Sequence of chain 1.B:
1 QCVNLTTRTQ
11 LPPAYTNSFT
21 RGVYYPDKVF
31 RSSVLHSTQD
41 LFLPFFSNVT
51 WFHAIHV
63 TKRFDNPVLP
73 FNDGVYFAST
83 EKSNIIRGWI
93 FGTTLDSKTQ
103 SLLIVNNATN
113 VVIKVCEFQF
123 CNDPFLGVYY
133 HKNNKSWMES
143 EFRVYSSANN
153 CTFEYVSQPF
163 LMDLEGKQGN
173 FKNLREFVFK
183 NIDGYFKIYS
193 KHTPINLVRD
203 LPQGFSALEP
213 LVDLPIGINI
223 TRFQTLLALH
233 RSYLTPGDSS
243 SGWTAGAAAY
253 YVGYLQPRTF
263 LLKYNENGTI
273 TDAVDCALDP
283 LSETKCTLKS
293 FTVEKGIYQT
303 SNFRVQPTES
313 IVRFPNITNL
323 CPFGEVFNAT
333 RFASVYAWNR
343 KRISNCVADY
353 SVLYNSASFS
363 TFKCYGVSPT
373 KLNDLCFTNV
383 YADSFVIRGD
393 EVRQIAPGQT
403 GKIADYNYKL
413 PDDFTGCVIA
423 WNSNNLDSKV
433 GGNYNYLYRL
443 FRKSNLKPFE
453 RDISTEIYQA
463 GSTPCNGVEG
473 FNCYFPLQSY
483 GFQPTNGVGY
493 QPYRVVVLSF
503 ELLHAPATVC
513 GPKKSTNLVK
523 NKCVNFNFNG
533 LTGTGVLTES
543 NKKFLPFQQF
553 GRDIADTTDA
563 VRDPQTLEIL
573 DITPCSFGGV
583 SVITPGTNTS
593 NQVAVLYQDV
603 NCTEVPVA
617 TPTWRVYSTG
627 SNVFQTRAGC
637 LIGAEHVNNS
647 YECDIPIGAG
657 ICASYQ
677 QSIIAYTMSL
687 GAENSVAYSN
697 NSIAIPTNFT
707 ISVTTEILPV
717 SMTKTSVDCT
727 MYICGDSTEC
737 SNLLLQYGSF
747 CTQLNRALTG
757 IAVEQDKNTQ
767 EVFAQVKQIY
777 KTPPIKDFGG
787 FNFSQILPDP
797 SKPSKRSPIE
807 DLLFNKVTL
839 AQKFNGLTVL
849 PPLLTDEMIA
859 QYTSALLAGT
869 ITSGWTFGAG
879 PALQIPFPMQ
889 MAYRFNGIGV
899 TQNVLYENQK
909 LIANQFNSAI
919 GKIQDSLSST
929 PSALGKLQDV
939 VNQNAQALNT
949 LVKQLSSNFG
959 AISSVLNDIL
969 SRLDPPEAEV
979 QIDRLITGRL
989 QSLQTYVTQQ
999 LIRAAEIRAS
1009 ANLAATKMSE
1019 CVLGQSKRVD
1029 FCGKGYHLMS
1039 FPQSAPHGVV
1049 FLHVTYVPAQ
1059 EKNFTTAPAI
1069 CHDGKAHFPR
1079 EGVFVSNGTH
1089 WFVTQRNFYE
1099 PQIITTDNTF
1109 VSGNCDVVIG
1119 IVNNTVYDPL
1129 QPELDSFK

Binding-site contacts:
Ligand atom C3 contacts residue ASN590 of chain 1.B at 3.8 Å.
Ligand atom C4 contacts residue ASN590 of chain 1.B at 4.2 Å.
Ligand atom O5 contacts residue ASN590 of chain 1.B at 2.4 Å (h-bond).
Ligand atom C8 contacts residue ASN590 of chain 1.B at 4.5 Å.
Ligand atom O7 contacts residue ASN590 of chain 1.B at 3.5 Å (h-bond).
Ligand atom C7 contacts residue ASN590 of chain 1.B at 3.4 Å.
Ligand atom C5 contacts residue ASN590 of chain 1.B at 3.7 Å.
Ligand atom C2 contacts residue ASN590 of chain 1.B at 2.5 Å.
Ligand atom N2 contacts residue ASN590 of chain 1.B at 2.9 Å (h-bond).
Ligand atom C1 contacts residue ASN590 of chain 1.B at 1.4 Å.

A small-molecule ligand and the protein it binds are described below.
Small molecule (SMILES): CC(=O)N[C@@H]1[C@@H](O)[C@H](O)[C@@H](CO)O[C@H]1O